Sequence of chain 2.C:
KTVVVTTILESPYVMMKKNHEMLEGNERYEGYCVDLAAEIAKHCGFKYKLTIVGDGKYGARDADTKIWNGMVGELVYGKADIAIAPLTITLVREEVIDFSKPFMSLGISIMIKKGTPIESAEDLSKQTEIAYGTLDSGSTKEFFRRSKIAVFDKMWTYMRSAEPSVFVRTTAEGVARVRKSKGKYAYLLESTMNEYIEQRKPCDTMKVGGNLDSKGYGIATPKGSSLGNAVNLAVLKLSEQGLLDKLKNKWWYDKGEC

Binding-site contacts:
Ligand atom CA contacts residue THR88 of chain 2.C at 3.5 Å.
Ligand atom OE2 contacts residue GLY138 of chain 2.C at 3.7 Å.
Ligand atom CA contacts residue TYR58 of chain 2.C at 4.1 Å (hydrophobic).
Ligand atom CD contacts residue THR140 of chain 2.C at 3.2 Å.
Ligand atom N contacts residue TYR217 of chain 2.C at 3.8 Å.
Ligand atom OXT contacts residue THR88 of chain 2.C at 2.9 Å (h-bond).
Ligand atom CB contacts residue LEU135 of chain 2.C at 3.9 Å (hydrophobic).
Ligand atom CD contacts residue GLU190 of chain 2.C at 4.0 Å.
Ligand atom OE2 contacts residue THR140 of chain 2.C at 3.2 Å (h-bond).
Ligand atom CA contacts residue SER139 of chain 2.C at 3.5 Å.
Ligand atom C contacts residue THR88 of chain 2.C at 3.7 Å.
Ligand atom OE1 contacts residue GLU190 of chain 2.C at 3.6 Å.
Ligand atom OXT contacts residue TYR58 of chain 2.C at 3.6 Å.
Ligand atom O contacts residue ARG93 of chain 2.C at 2.7 Å (salt-bridge).
Ligand atom C contacts residue ARG93 of chain 2.C at 3.4 Å.
Ligand atom CB contacts residue GLU190 of chain 2.C at 4.2 Å.
Ligand atom CG contacts residue LEU135 of chain 2.C at 3.7 Å (hydrophobic).
Ligand atom OE2 contacts residue LEU135 of chain 2.C at 4.1 Å.
Ligand atom CA contacts residue GLU190 of chain 2.C at 3.4 Å.
Ligand atom CA contacts residue PRO86 of chain 2.C at 4.1 Å (hydrophobic).
Ligand atom N contacts residue PRO86 of chain 2.C at 2.9 Å (h-bond).
Ligand atom OXT contacts residue LEU87 of chain 2.C at 3.6 Å.
Ligand atom O contacts residue SER139 of chain 2.C at 2.9 Å (h-bond).
Ligand atom OE2 contacts residue SER139 of chain 2.C at 3.4 Å (h-bond).
Ligand atom OXT contacts residue PRO86 of chain 2.C at 3.8 Å.
Ligand atom CD contacts residue LEU135 of chain 2.C at 4.0 Å (hydrophobic).
Ligand atom N contacts residue GLU190 of chain 2.C at 2.8 Å (salt-bridge).
Ligand atom CB contacts residue TYR58 of chain 2.C at 3.5 Å (hydrophobic).
Ligand atom OE1 contacts residue THR140 of chain 2.C at 2.6 Å (h-bond).
Ligand atom CG contacts residue GLU190 of chain 2.C at 3.7 Å.
Ligand atom C contacts residue SER139 of chain 2.C at 3.6 Å.
Ligand atom O contacts residue TYR58 of chain 2.C at 3.4 Å.
Ligand atom N contacts residue THR88 of chain 2.C at 3.0 Å (h-bond).
Ligand atom OXT contacts residue SER139 of chain 2.C at 4.2 Å.
Ligand atom O contacts residue GLY138 of chain 2.C at 3.3 Å.
Ligand atom N contacts residue TYR58 of chain 2.C at 4.1 Å.
Ligand atom C contacts residue TYR58 of chain 2.C at 3.7 Å (hydrophobic).
Ligand atom OXT contacts residue ARG93 of chain 2.C at 2.8 Å (salt-bridge).
Ligand atom N contacts residue SER139 of chain 2.C at 4.3 Å.
Ligand atom CG contacts residue TYR58 of chain 2.C at 4.2 Å (hydrophobic).

A small-molecule ligand and the protein it binds are described below.
Small molecule (SMILES): N[C@@H](CCC(=O)O)C(=O)O